Binding-site contacts:
Ligand atom C2 contacts residue ARG114 of chain 12.C at 4.0 Å.
Ligand atom C2 contacts residue GLN117 of chain 12.C at 3.6 Å.
Ligand atom O5 contacts residue GLN117 of chain 12.C at 2.9 Å (h-bond).
Ligand atom O5 contacts residue SER261 of chain 12.A at 4.0 Å.
Ligand atom C1 contacts residue GLN117 of chain 12.C at 3.3 Å.
Ligand atom O5 contacts residue PHE257 of chain 12.A at 4.5 Å.
Ligand atom C4 contacts residue GLU258 of chain 12.A at 3.8 Å.
Ligand atom C4 contacts residue SER261 of chain 12.A at 3.5 Å.
Ligand atom C4 contacts residue PHE257 of chain 12.A at 4.4 Å (hydrophobic).
Ligand atom C1 contacts residue VAL130 of chain 12.C at 3.7 Å (hydrophobic).
Ligand atom O5 contacts residue ARG114 of chain 12.C at 4.1 Å.
Ligand atom C1 contacts residue ARG114 of chain 12.C at 4.3 Å.

Sequence of chain 12.C:
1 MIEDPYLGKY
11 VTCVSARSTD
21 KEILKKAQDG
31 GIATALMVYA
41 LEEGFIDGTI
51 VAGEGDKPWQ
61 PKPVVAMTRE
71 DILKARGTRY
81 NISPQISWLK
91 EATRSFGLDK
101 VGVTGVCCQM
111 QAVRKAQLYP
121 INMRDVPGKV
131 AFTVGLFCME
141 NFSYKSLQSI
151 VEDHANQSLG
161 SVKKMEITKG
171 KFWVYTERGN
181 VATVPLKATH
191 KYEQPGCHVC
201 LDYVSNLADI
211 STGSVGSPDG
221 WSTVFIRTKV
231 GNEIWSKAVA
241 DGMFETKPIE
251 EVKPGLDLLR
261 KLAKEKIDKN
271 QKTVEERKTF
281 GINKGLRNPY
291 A

The small molecule below binds the protein below.
Small molecule (SMILES): C[C@@H](O)[C@@H](C)O

Sequence of chain 12.A:
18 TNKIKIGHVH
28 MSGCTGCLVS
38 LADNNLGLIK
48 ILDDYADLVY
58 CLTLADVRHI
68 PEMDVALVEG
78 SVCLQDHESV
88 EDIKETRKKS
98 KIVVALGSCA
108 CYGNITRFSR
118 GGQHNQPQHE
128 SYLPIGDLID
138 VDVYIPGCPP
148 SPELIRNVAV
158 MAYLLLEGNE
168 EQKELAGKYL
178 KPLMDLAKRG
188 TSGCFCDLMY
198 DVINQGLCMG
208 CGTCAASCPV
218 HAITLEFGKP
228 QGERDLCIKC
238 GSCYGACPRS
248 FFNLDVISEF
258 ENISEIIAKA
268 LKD